The protein below binds the small molecule below.
Small molecule (SMILES): O=C1C[C@@H]2OCC=C3CN4CC[C@]56c7ccccc7N1[C@H]5[C@H]2[C@H]3C[C@H]46

Sequence of chain 1.C:
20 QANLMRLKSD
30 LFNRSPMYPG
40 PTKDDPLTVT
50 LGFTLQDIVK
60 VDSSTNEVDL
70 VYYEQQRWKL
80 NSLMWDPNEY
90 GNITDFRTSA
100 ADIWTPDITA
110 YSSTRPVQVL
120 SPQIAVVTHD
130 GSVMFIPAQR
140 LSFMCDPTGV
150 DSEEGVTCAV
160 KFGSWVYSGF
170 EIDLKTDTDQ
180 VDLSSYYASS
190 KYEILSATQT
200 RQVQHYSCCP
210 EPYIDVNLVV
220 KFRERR

Sequence of chain 1.D:
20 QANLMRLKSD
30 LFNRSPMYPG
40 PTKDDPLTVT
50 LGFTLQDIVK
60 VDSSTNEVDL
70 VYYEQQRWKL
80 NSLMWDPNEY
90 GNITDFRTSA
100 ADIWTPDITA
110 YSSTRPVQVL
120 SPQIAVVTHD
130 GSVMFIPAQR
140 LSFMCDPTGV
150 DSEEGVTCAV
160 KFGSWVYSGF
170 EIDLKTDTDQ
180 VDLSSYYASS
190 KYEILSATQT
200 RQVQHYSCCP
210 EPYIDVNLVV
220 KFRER

Binding-site contacts:
Ligand atom CAT contacts residue TYR110 of chain 1.C at 4.1 Å (hydrophobic).
Ligand atom CAG contacts residue TRP164 of chain 1.C at 4.3 Å (hydrophobic).
Ligand atom CAF contacts residue CYS208 of chain 1.C at 4.1 Å (hydrophobic).
Ligand atom CAU contacts residue TYR110 of chain 1.C at 4.1 Å (hydrophobic).
Ligand atom CAE contacts residue CYS207 of chain 1.C at 3.8 Å (hydrophobic).
Ligand atom CAP contacts residue TYR110 of chain 1.C at 3.6 Å (hydrophobic).
Ligand atom CAL contacts residue SER184 of chain 1.D at 4.3 Å.
Ligand atom CAE contacts residue CYS208 of chain 1.C at 3.4 Å (hydrophobic).
Ligand atom CAU contacts residue TYR212 of chain 1.C at 3.8 Å (hydrophobic).
Ligand atom OAJ contacts residue TYR205 of chain 1.C at 3.9 Å.
Ligand atom CAI contacts residue TYR205 of chain 1.C at 4.2 Å (hydrophobic).
Ligand atom CAN contacts residue TYR205 of chain 1.C at 3.7 Å (hydrophobic).
Ligand atom CAX contacts residue TRP164 of chain 1.C at 3.3 Å (hydrophobic).
Ligand atom CAS contacts residue SER163 of chain 1.C at 3.9 Å.
Ligand atom CAR contacts residue TYR110 of chain 1.C at 3.6 Å (hydrophobic).
Ligand atom CAV contacts residue TRP164 of chain 1.C at 3.4 Å (hydrophobic).
Ligand atom CAQ contacts residue TYR72 of chain 1.D at 3.7 Å (hydrophobic).
Ligand atom CAQ contacts residue TRP164 of chain 1.C at 4.3 Å (hydrophobic).
Ligand atom CAL contacts residue TYR205 of chain 1.C at 4.0 Å (hydrophobic).
Ligand atom CAD contacts residue TYR212 of chain 1.C at 3.2 Å (hydrophobic).
Ligand atom CAP contacts residue TYR72 of chain 1.D at 3.7 Å (hydrophobic).
Ligand atom CAM contacts residue TYR205 of chain 1.C at 3.6 Å (hydrophobic).
Ligand atom CAU contacts residue TYR205 of chain 1.C at 4.2 Å (hydrophobic).
Ligand atom CAP contacts residue TYR205 of chain 1.C at 4.4 Å (hydrophobic).
Ligand atom NAY contacts residue SER163 of chain 1.C at 4.1 Å.
Ligand atom CAC contacts residue TYR212 of chain 1.C at 3.7 Å (hydrophobic).
Ligand atom CAE contacts residue TYR212 of chain 1.C at 4.1 Å (hydrophobic).
Ligand atom CAT contacts residue TYR205 of chain 1.C at 3.8 Å (hydrophobic).
Ligand atom CAS contacts residue TYR110 of chain 1.C at 3.5 Å (hydrophobic).
Ligand atom CAV contacts residue TYR212 of chain 1.C at 4.3 Å (hydrophobic).
Ligand atom OAO contacts residue TYR72 of chain 1.D at 3.5 Å.
Ligand atom CAF contacts residue CYS207 of chain 1.C at 3.8 Å (hydrophobic).
Ligand atom CAD contacts residue CYS208 of chain 1.C at 4.4 Å (hydrophobic).
Ligand atom CAW contacts residue ILE135 of chain 1.D at 4.1 Å (hydrophobic).
Ligand atom NAY contacts residue TRP164 of chain 1.C at 2.8 Å (h-bond).
Ligand atom OAO contacts residue SER184 of chain 1.D at 4.5 Å.
Ligand atom CAW contacts residue TRP164 of chain 1.C at 3.8 Å (hydrophobic).
Ligand atom CAQ contacts residue TYR110 of chain 1.C at 3.5 Å (hydrophobic).
Ligand atom CAS contacts residue TRP164 of chain 1.C at 3.7 Å (hydrophobic).